A protein and the small-molecule ligand that binds it are described below.
Small molecule (SMILES): CC(C)CCC[C@@H](C)[C@H]1CC[C@H]2[C@@H]3CC=C4C[C@@H](O)CC[C@]4(C)[C@H]3CC[C@]12C

Binding-site contacts:
Ligand atom C2 contacts residue SER368 of chain 1.A at 3.1 Å.
Ligand atom C19 contacts residue LEU374 of chain 1.A at 3.9 Å (hydrophobic).
Ligand atom C18 contacts residue LEU374 of chain 1.A at 3.7 Å (hydrophobic).
Ligand atom C27 contacts residue LEU349 of chain 1.A at 3.5 Å (hydrophobic).
Ligand atom C25 contacts residue LEU349 of chain 1.A at 4.1 Å (hydrophobic).
Ligand atom C9 contacts residue PHE360 of chain 1.A at 4.3 Å (hydrophobic).
Ligand atom C2 contacts residue ALA370 of chain 1.A at 4.0 Å (hydrophobic).
Ligand atom C2 contacts residue PHE360 of chain 1.A at 4.1 Å (hydrophobic).
Ligand atom C21 contacts residue ILE356 of chain 1.A at 4.2 Å (hydrophobic).
Ligand atom C27 contacts residue PRO353 of chain 1.A at 4.3 Å (hydrophobic).
Ligand atom C19 contacts residue PRO371 of chain 1.A at 4.5 Å (hydrophobic).
Ligand atom C3 contacts residue CYS367 of chain 1.A at 3.9 Å (hydrophobic).
Ligand atom C11 contacts residue LEU374 of chain 1.A at 4.3 Å (hydrophobic).
Ligand atom C26 contacts residue ILE356 of chain 1.A at 4.4 Å (hydrophobic).
Ligand atom C26 contacts residue LEU352 of chain 1.A at 3.7 Å (hydrophobic).
Ligand atom C11 contacts residue ILE357 of chain 1.A at 3.8 Å (hydrophobic).
Ligand atom C11 contacts residue PHE360 of chain 1.A at 4.4 Å (hydrophobic).
Ligand atom C22 contacts residue ILE356 of chain 1.A at 4.1 Å (hydrophobic).
Ligand atom C21 contacts residue PRO353 of chain 1.A at 3.5 Å (hydrophobic).
Ligand atom C26 contacts residue PRO353 of chain 1.A at 4.3 Å (hydrophobic).
Ligand atom C3 contacts residue SER368 of chain 1.A at 3.3 Å.
Ligand atom C23 contacts residue PRO353 of chain 1.A at 4.4 Å (hydrophobic).
Ligand atom C26 contacts residue LEU349 of chain 1.A at 4.3 Å (hydrophobic).
Ligand atom C4 contacts residue SER368 of chain 1.A at 4.3 Å.
Ligand atom O1 contacts residue SER368 of chain 1.A at 2.5 Å (h-bond).
Ligand atom C12 contacts residue ILE357 of chain 1.A at 4.0 Å (hydrophobic).
Ligand atom C23 contacts residue ILE356 of chain 1.A at 4.2 Å (hydrophobic).
Ligand atom C1 contacts residue PHE360 of chain 1.A at 3.5 Å (hydrophobic).
Ligand atom C12 contacts residue ILE356 of chain 1.A at 3.9 Å (hydrophobic).
Ligand atom C19 contacts residue ALA370 of chain 1.A at 3.6 Å (hydrophobic).
Ligand atom C2 contacts residue CYS367 of chain 1.A at 4.4 Å (hydrophobic).
Ligand atom O1 contacts residue CYS367 of chain 1.A at 3.4 Å.
Ligand atom C3 contacts residue PHE360 of chain 1.A at 4.3 Å (hydrophobic).

Sequence of chain 1.A:
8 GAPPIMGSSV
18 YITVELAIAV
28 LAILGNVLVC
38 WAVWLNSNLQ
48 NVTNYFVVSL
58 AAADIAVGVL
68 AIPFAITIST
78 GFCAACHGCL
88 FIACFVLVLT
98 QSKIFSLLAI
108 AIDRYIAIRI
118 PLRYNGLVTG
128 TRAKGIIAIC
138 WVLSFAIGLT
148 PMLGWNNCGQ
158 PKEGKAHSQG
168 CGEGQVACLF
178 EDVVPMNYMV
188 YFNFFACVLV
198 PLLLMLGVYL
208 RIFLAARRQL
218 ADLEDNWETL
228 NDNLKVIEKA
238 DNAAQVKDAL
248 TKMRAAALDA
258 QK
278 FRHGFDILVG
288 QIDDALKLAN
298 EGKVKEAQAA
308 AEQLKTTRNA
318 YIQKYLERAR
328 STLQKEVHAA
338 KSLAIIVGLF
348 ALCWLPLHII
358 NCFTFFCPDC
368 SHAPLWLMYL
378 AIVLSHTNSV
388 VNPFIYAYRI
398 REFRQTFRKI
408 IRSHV